A small-molecule ligand and the protein it binds are described below.
Small molecule (SMILES): Cc1nn(C)c(C)c1CCOc1cc(F)ccc1-c1ccc2n[nH]c(CN(C)C)c2c1

Binding-site contacts:
Ligand atom C21 contacts residue PHE85 of chain 1.B at 3.7 Å (hydrophobic).
Ligand atom C12 contacts residue VAL375 of chain 1.B at 3.4 Å (hydrophobic).
Ligand atom C2 contacts residue TYR89 of chain 1.B at 3.8 Å (hydrophobic).
Ligand atom C13 contacts residue TYR342 of chain 1.B at 3.5 Å (hydrophobic).
Ligand atom C21 contacts residue ASP80 of chain 1.B at 3.8 Å.
Ligand atom C14 contacts residue TYR342 of chain 1.B at 3.6 Å (hydrophobic).
Ligand atom C13 contacts residue TYR214 of chain 1.B at 3.8 Å (hydrophobic).
Ligand atom F contacts residue TYR342 of chain 1.B at 3.7 Å.
Ligand atom N contacts residue LEU418 of chain 1.B at 2.9 Å (h-bond).
Ligand atom C9 contacts residue PHE87 of chain 1.B at 3.8 Å (hydrophobic).
Ligand atom C contacts residue LEU418 of chain 1.B at 3.8 Å (hydrophobic).
Ligand atom F contacts residue ASN373 of chain 1.B at 3.4 Å.
Ligand atom C23 contacts residue LEU338 of chain 1.B at 3.7 Å (hydrophobic).
Ligand atom C1 contacts residue MET417 of chain 1.B at 3.7 Å (hydrophobic).
Ligand atom N1 contacts residue MYA1 of chain 1.F at 3.7 Å.
Ligand atom O contacts residue TYR214 of chain 1.B at 3.7 Å.
Ligand atom F contacts residue VAL375 of chain 1.B at 3.7 Å.
Ligand atom C contacts residue ASN164 of chain 1.B at 3.4 Å.
Ligand atom C8 contacts residue PHE87 of chain 1.B at 3.7 Å (hydrophobic).
Ligand atom N4 contacts residue PHE87 of chain 1.B at 3.5 Å.
Ligand atom F contacts residue MET374 of chain 1.B at 3.0 Å.
Ligand atom C2 contacts residue LEU418 of chain 1.B at 3.8 Å (hydrophobic).
Ligand atom C21 contacts residue VAL78 of chain 1.B at 3.2 Å (hydrophobic).
Ligand atom C contacts residue THR200 of chain 1.B at 3.4 Å.
Ligand atom C21 contacts residue PHE87 of chain 1.B at 3.5 Å (hydrophobic).
Ligand atom C20 contacts residue ASP80 of chain 1.B at 3.4 Å.
Ligand atom N3 contacts residue PHE87 of chain 1.B at 3.4 Å.
Ligand atom N1 contacts residue VAL78 of chain 1.B at 3.5 Å.
Ligand atom C20 contacts residue GLU79 of chain 1.B at 3.8 Å.
Ligand atom C14 contacts residue TYR214 of chain 1.B at 3.7 Å (hydrophobic).
Ligand atom C1 contacts residue LEU418 of chain 1.B at 3.1 Å (hydrophobic).
Ligand atom C15 contacts residue TYR214 of chain 1.B at 3.6 Å (hydrophobic).
Ligand atom N4 contacts residue SER327 of chain 1.B at 2.9 Å (h-bond).
Ligand atom C20 contacts residue VAL78 of chain 1.B at 3.7 Å (hydrophobic).
Ligand atom N contacts residue ASN164 of chain 1.B at 3.7 Å.
Ligand atom C19 contacts residue PHE87 of chain 1.B at 3.8 Å (hydrophobic).
Ligand atom C19 contacts residue ASP80 of chain 1.B at 3.7 Å.
Ligand atom C6 contacts residue TYR214 of chain 1.B at 3.7 Å (hydrophobic).
Ligand atom N2 contacts residue GLY202 of chain 1.B at 3.6 Å.
Ligand atom N2 contacts residue VAL78 of chain 1.B at 3.6 Å.

Sequence of chain 1.B:
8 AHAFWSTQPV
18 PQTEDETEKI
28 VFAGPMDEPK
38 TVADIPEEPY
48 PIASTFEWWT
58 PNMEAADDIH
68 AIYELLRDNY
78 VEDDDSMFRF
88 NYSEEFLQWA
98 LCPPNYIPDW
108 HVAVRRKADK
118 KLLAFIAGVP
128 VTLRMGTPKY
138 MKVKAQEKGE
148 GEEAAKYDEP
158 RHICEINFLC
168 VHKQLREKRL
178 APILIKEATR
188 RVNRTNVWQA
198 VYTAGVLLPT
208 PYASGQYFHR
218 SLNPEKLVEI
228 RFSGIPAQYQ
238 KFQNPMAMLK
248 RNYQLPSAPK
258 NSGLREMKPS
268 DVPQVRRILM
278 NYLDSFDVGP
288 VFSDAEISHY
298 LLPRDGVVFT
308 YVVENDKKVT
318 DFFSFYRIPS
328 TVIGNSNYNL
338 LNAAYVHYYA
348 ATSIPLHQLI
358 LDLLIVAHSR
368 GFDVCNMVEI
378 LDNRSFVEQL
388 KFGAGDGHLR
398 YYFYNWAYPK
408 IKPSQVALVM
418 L